The small molecule below binds the protein below.
Small molecule (SMILES): CCn1c(-c2cc(N3CCN(C4CC4)CC3)cnc2[C@H](C)OC)c2c3cc(ccc31)-c1csc(n1)C[C@H](NC(=O)C1[C@H]3COC[C@@H]13)C(=O)N1CCC[C@H](N1)C(=O)OCC(C)(C)C2

Binding-site contacts:
Ligand atom N2 contacts residue GLN64 of chain 1.C at 3.2 Å (h-bond).
Ligand atom C16 contacts residue GLN62 of chain 1.B at 3.5 Å.
Ligand atom C3 contacts residue PHE114 of chain 1.C at 3.2 Å (hydrophobic).
Ligand atom C10 contacts residue GLY73 of chain 1.C at 3.6 Å.
Ligand atom C21 contacts residue ALA60 of chain 1.B at 3.7 Å (hydrophobic).
Ligand atom C9 contacts residue GLN112 of chain 1.C at 3.6 Å.
Ligand atom C11 contacts residue TYR33 of chain 1.B at 3.7 Å (hydrophobic).
Ligand atom C42 contacts residue TYR65 of chain 1.B at 3.5 Å (hydrophobic).
Ligand atom C7 contacts residue ASN103 of chain 1.C at 3.6 Å.
Ligand atom C4 contacts residue PHE114 of chain 1.C at 3.5 Å (hydrophobic).
Ligand atom S1 contacts residue GLN62 of chain 1.B at 3.6 Å.
Ligand atom C22 contacts residue THR36 of chain 1.B at 3.5 Å.
Ligand atom O1 contacts residue ALA102 of chain 1.C at 3.1 Å.
Ligand atom C12 contacts residue GLN112 of chain 1.C at 3.6 Å.
Ligand atom C31 contacts residue PHE61 of chain 1.C at 3.5 Å (hydrophobic).
Ligand atom C30 contacts residue ARG149 of chain 1.C at 3.5 Å.
Ligand atom C32 contacts residue MET68 of chain 1.B at 3.6 Å (hydrophobic).
Ligand atom C18 contacts residue TYR65 of chain 1.B at 3.4 Å (hydrophobic).
Ligand atom C8 contacts residue ASN103 of chain 1.C at 3.5 Å.
Ligand atom O6 contacts residue ARG56 of chain 1.C at 3.3 Å.
Ligand atom N1 contacts residue GLN64 of chain 1.C at 2.9 Å (h-bond).
Ligand atom O6 contacts residue ILE37 of chain 1.B at 3.6 Å.
Ligand atom O3 contacts residue ALA104 of chain 1.C at 3.6 Å.
Ligand atom O1 contacts residue HIS127 of chain 1.C at 3.3 Å.
Ligand atom O1 contacts residue ASN103 of chain 1.C at 2.9 Å (h-bond).
Ligand atom O2 contacts residue ARG56 of chain 1.C at 2.9 Å (salt-bridge).
Ligand atom C34 contacts residue TRP122 of chain 1.C at 3.6 Å (hydrophobic).
Ligand atom N1 contacts residue ARG56 of chain 1.C at 3.6 Å.
Ligand atom C19 contacts residue TYR65 of chain 1.B at 3.4 Å (hydrophobic).
Ligand atom C44 contacts residue PHE61 of chain 1.C at 3.6 Å (hydrophobic).
Ligand atom C16 contacts residue THR36 of chain 1.B at 3.5 Å.
Ligand atom O2 contacts residue GLN64 of chain 1.C at 3.0 Å (h-bond).
Ligand atom S1 contacts residue PRO35 of chain 1.B at 3.6 Å.
Ligand atom C22 contacts residue ALA60 of chain 1.B at 3.7 Å (hydrophobic).
Ligand atom O6 contacts residue MET62 of chain 1.C at 3.3 Å.
Ligand atom N3 contacts residue ASN103 of chain 1.C at 2.9 Å (h-bond).
Ligand atom C11 contacts residue PRO35 of chain 1.B at 3.5 Å (hydrophobic).
Ligand atom C24 contacts residue TYR65 of chain 1.B at 3.5 Å (hydrophobic).
Ligand atom C17 contacts residue ILE37 of chain 1.B at 3.5 Å (hydrophobic).
Ligand atom C3 contacts residue GLN64 of chain 1.C at 3.5 Å.

Sequence of chain 1.B:
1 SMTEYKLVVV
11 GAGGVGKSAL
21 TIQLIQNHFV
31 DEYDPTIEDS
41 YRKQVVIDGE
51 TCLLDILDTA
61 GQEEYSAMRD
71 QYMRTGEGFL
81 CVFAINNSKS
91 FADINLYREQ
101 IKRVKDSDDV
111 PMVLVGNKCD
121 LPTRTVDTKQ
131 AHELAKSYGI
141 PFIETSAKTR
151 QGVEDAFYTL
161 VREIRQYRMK

Sequence of chain 1.C:
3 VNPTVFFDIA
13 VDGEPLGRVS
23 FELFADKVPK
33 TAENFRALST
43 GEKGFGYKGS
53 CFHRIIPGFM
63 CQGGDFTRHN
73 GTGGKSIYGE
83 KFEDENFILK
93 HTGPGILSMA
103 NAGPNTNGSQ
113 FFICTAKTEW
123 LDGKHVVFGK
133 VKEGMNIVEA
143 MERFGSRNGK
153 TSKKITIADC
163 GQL